Binding-site contacts:
Ligand atom O7 contacts residue ASN135 of chain 1.Q at 3.4 Å (h-bond).
Ligand atom C5 contacts residue ASN135 of chain 1.Q at 3.7 Å.
Ligand atom C7 contacts residue ASN135 of chain 1.Q at 3.3 Å.
Ligand atom C4 contacts residue ASN135 of chain 1.Q at 4.2 Å.
Ligand atom C2 contacts residue ASN135 of chain 1.Q at 2.5 Å.
Ligand atom O5 contacts residue ASN135 of chain 1.Q at 2.4 Å (h-bond).
Ligand atom N2 contacts residue ASN135 of chain 1.Q at 2.9 Å (h-bond).
Ligand atom C3 contacts residue ASN135 of chain 1.Q at 3.8 Å.
Ligand atom C8 contacts residue ASN135 of chain 1.Q at 3.8 Å.
Ligand atom C1 contacts residue ASN135 of chain 1.Q at 1.5 Å.

This protein binds this small molecule.
Small molecule (SMILES): CC(=O)N[C@@H]1[C@@H](O)[C@H](O)[C@@H](CO)O[C@H]1O

Sequence of chain 1.Q:
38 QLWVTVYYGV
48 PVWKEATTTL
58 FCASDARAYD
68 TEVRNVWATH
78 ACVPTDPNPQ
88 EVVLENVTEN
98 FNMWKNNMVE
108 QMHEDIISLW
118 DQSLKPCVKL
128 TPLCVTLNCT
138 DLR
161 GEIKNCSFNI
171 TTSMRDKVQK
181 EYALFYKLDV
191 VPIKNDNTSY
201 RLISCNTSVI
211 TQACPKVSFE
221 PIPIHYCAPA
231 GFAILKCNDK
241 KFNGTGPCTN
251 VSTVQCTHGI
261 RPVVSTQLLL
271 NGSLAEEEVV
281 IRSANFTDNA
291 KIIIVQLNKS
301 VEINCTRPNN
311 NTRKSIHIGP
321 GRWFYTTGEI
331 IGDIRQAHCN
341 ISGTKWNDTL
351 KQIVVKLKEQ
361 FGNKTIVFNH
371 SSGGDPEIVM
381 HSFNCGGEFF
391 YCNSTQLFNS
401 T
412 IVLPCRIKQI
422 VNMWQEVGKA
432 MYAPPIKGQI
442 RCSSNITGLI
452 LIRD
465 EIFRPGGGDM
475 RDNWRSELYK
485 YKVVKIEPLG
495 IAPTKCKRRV